The small molecule below binds the protein below.
Small molecule (SMILES): CC(=O)N[C@H]1[C@H](O[C@H]2[C@H](O)[C@@H](NC(C)=O)CO[C@@H]2CO)O[C@H](CO)[C@@H](O[C@@H]2O[C@H](CO[C@H]3O[C@H](CO)[C@@H](O)[C@H](O)[C@@H]3O)[C@@H](O)[C@H](O[C@H]3O[C@H](CO)[C@@H](O)[C@H](O)[C@@H]3O)[C@@H]2O)[C@@H]1O

Binding-site contacts:
Ligand atom N2 contacts residue ALA127 of chain 1.A at 3.9 Å.
Ligand atom O4 contacts residue ILE253 of chain 1.A at 3.6 Å.
Ligand atom N2 contacts residue GLU252 of chain 1.A at 2.4 Å (salt-bridge).
Ligand atom C4 contacts residue ASN128 of chain 1.A at 4.3 Å.
Ligand atom C7 contacts residue ASN128 of chain 1.A at 4.3 Å.
Ligand atom O3 contacts residue TYR277 of chain 1.A at 3.2 Å.
Ligand atom O6 contacts residue TYR277 of chain 1.A at 4.0 Å.
Ligand atom C3 contacts residue ILE253 of chain 1.A at 3.8 Å (hydrophobic).
Ligand atom C8 contacts residue GLY124 of chain 1.A at 3.7 Å.
Ligand atom O4 contacts residue TYR277 of chain 1.A at 4.2 Å.
Ligand atom O5 contacts residue TYR277 of chain 1.A at 4.3 Å.
Ligand atom O5 contacts residue ASN128 of chain 1.A at 2.3 Å (h-bond).
Ligand atom C1 contacts residue ASN128 of chain 1.A at 1.5 Å.
Ligand atom C8 contacts residue ALA127 of chain 1.A at 3.2 Å (hydrophobic).
Ligand atom C8 contacts residue LEU254 of chain 1.A at 3.5 Å (hydrophobic).
Ligand atom C7 contacts residue GLU252 of chain 1.A at 3.3 Å.
Ligand atom O5 contacts residue TYR277 of chain 1.A at 4.0 Å.
Ligand atom C3 contacts residue GLU252 of chain 1.A at 3.8 Å.
Ligand atom C3 contacts residue ASN128 of chain 1.A at 3.9 Å.
Ligand atom C5 contacts residue ASN128 of chain 1.A at 3.5 Å.
Ligand atom C2 contacts residue GLU252 of chain 1.A at 3.3 Å.
Ligand atom C8 contacts residue ILE253 of chain 1.A at 4.0 Å (hydrophobic).
Ligand atom O7 contacts residue TYR277 of chain 1.A at 3.9 Å.
Ligand atom O6 contacts residue TYR277 of chain 1.A at 3.8 Å.
Ligand atom C2 contacts residue TYR277 of chain 1.A at 3.8 Å (hydrophobic).
Ligand atom C1 contacts residue TYR277 of chain 1.A at 3.6 Å (hydrophobic).
Ligand atom C2 contacts residue ILE253 of chain 1.A at 4.2 Å (hydrophobic).
Ligand atom C2 contacts residue ASN128 of chain 1.A at 2.7 Å.
Ligand atom C2 contacts residue TYR277 of chain 1.A at 3.5 Å (hydrophobic).
Ligand atom C7 contacts residue ILE253 of chain 1.A at 4.3 Å (hydrophobic).
Ligand atom C3 contacts residue TYR277 of chain 1.A at 3.8 Å (hydrophobic).
Ligand atom C1 contacts residue GLU252 of chain 1.A at 3.3 Å.
Ligand atom C8 contacts residue GLU252 of chain 1.A at 3.3 Å.
Ligand atom O7 contacts residue ILE253 of chain 1.A at 3.3 Å.
Ligand atom N2 contacts residue ILE253 of chain 1.A at 4.0 Å.
Ligand atom C7 contacts residue ALA127 of chain 1.A at 3.5 Å (hydrophobic).
Ligand atom C4 contacts residue TYR277 of chain 1.A at 3.6 Å (hydrophobic).
Ligand atom O7 contacts residue ALA127 of chain 1.A at 3.9 Å.
Ligand atom N2 contacts residue ASN128 of chain 1.A at 3.1 Å (h-bond).
Ligand atom O2 contacts residue TYR277 of chain 1.A at 3.0 Å (h-bond).

Sequence of chain 1.A:
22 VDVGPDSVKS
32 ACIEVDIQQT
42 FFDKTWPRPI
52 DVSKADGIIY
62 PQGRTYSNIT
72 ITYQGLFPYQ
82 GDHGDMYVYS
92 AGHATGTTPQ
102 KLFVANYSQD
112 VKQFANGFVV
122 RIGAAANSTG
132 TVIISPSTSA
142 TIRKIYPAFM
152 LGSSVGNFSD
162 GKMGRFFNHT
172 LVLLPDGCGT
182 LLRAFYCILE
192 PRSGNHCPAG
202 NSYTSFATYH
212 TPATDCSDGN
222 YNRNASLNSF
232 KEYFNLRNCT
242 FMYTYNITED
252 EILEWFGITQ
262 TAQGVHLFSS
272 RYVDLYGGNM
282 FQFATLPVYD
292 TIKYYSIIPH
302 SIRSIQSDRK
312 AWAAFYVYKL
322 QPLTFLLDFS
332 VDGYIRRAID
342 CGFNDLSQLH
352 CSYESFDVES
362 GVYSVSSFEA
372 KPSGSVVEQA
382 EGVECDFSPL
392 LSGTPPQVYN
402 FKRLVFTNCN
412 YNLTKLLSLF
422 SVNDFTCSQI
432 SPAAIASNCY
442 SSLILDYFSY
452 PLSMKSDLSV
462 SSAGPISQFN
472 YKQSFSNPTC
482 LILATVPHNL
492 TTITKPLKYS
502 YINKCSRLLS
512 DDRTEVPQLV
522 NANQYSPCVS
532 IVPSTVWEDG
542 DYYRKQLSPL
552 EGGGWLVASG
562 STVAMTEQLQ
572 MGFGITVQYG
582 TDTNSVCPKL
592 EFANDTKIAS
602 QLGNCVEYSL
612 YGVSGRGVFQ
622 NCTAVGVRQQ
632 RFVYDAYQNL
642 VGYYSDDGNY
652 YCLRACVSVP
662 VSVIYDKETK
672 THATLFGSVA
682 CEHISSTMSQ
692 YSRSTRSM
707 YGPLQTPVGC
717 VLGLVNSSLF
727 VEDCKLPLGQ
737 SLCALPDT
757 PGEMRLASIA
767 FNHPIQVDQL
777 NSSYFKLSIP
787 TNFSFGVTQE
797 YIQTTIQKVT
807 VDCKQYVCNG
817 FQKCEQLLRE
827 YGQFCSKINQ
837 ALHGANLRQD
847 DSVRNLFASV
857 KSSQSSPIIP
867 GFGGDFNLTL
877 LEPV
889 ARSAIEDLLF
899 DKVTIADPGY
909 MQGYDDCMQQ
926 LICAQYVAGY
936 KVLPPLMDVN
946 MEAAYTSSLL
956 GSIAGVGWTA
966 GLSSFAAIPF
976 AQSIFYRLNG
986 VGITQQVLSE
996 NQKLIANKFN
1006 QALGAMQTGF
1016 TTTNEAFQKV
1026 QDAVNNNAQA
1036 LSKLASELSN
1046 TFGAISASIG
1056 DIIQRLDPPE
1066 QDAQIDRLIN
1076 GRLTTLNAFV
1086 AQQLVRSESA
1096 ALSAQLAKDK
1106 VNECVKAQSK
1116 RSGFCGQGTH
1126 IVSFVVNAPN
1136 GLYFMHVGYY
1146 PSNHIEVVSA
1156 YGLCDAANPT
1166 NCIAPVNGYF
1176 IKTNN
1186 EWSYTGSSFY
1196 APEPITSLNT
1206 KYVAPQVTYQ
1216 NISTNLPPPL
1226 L